A small-molecule ligand and the protein it binds are described below.
Small molecule (SMILES): CC(=O)N[C@H]1[C@H](O[C@H]2[C@H](O)[C@@H](NC(C)=O)CO[C@@H]2CO)O[C@H](CO)[C@@H](O)[C@@H]1O

Sequence of chain 1.A:
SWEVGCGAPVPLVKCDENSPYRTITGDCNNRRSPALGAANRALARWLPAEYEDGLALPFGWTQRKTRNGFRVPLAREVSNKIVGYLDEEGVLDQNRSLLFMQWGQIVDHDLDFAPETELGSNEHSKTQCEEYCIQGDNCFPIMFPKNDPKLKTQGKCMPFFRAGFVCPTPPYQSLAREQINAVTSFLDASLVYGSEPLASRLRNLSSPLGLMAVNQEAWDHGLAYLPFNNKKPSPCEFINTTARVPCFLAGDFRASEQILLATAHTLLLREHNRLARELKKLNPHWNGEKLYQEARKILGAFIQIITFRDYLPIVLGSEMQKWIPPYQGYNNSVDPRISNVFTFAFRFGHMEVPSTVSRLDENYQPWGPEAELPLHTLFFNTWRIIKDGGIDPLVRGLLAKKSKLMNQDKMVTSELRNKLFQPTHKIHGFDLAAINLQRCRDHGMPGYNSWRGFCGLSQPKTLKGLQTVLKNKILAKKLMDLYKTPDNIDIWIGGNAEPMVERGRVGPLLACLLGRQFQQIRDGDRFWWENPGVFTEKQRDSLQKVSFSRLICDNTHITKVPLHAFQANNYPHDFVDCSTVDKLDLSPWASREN

Binding-site contacts:
Ligand atom C5 contacts residue ASN241 of chain 1.A at 3.5 Å.
Ligand atom O7 contacts residue TRP384 of chain 1.A at 3.3 Å.
Ligand atom O6 contacts residue ALA244 of chain 1.A at 4.3 Å.
Ligand atom C3 contacts residue TRP384 of chain 1.A at 4.3 Å (hydrophobic).
Ligand atom C8 contacts residue LYS388 of chain 1.A at 4.2 Å.
Ligand atom C1 contacts residue TRP384 of chain 1.A at 4.2 Å (hydrophobic).
Ligand atom O6 contacts residue LYS388 of chain 1.A at 3.2 Å.
Ligand atom C7 contacts residue TRP384 of chain 1.A at 4.3 Å (hydrophobic).
Ligand atom C1 contacts residue ASN241 of chain 1.A at 1.4 Å.
Ligand atom O6 contacts residue TRP384 of chain 1.A at 3.8 Å.
Ligand atom N2 contacts residue ASN241 of chain 1.A at 2.9 Å (h-bond).
Ligand atom C1 contacts residue ALA244 of chain 1.A at 4.0 Å (hydrophobic).
Ligand atom C4 contacts residue ASN241 of chain 1.A at 4.0 Å.
Ligand atom C3 contacts residue ASN241 of chain 1.A at 3.7 Å.
Ligand atom C2 contacts residue TRP384 of chain 1.A at 3.7 Å (hydrophobic).
Ligand atom C5 contacts residue ALA244 of chain 1.A at 4.2 Å (hydrophobic).
Ligand atom C5 contacts residue TRP384 of chain 1.A at 4.5 Å (hydrophobic).
Ligand atom C6 contacts residue ALA244 of chain 1.A at 4.1 Å (hydrophobic).
Ligand atom C4 contacts residue TRP384 of chain 1.A at 4.1 Å (hydrophobic).
Ligand atom C7 contacts residue ASN241 of chain 1.A at 3.2 Å.
Ligand atom O3 contacts residue TRP384 of chain 1.A at 4.2 Å.
Ligand atom C2 contacts residue ASN241 of chain 1.A at 2.4 Å.
Ligand atom O5 contacts residue ALA244 of chain 1.A at 3.3 Å.
Ligand atom C8 contacts residue ASN241 of chain 1.A at 4.4 Å.
Ligand atom O7 contacts residue ASN241 of chain 1.A at 3.1 Å (h-bond).
Ligand atom C6 contacts residue LYS388 of chain 1.A at 3.6 Å.
Ligand atom O5 contacts residue ASN241 of chain 1.A at 2.3 Å (h-bond).
Ligand atom O5 contacts residue TRP384 of chain 1.A at 3.9 Å.